Sequence of chain 1.A:
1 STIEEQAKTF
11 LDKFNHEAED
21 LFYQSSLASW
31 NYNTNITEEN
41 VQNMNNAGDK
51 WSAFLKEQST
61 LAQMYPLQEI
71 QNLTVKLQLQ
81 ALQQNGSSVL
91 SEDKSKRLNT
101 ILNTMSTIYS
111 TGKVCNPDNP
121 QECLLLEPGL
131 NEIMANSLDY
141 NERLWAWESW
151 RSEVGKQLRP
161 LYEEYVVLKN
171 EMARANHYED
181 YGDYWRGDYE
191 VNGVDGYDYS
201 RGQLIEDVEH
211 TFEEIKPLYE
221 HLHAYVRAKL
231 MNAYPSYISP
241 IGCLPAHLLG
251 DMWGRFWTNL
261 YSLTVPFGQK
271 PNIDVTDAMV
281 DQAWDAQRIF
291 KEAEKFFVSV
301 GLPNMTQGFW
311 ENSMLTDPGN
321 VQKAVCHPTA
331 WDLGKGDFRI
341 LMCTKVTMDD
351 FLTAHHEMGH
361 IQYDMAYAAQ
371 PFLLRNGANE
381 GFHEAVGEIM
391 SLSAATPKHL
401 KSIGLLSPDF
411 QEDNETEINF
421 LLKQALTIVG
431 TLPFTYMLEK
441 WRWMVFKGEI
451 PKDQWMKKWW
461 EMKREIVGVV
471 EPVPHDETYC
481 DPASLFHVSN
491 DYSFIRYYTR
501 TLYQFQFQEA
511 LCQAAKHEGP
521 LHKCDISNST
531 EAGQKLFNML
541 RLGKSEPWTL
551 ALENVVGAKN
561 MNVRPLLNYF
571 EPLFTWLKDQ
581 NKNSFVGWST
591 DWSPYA

This small molecule binds to this protein.
Small molecule (SMILES): CC(=O)N[C@@H]1[C@@H](O)[C@H](O)[C@@H](CO)O[C@H]1O

Binding-site contacts:
Ligand atom N2 contacts residue GLN63 of chain 1.A at 3.5 Å (h-bond).
Ligand atom O7 contacts residue SER88 of chain 1.A at 4.5 Å.
Ligand atom C4 contacts residue ASN85 of chain 1.A at 4.2 Å.
Ligand atom O3 contacts residue GLN63 of chain 1.A at 2.7 Å (h-bond).
Ligand atom O5 contacts residue GLN63 of chain 1.A at 4.0 Å.
Ligand atom O7 contacts residue ASN85 of chain 1.A at 3.1 Å (h-bond).
Ligand atom C7 contacts residue GLN63 of chain 1.A at 3.3 Å.
Ligand atom C3 contacts residue ASN85 of chain 1.A at 3.8 Å.
Ligand atom O5 contacts residue ASN85 of chain 1.A at 2.3 Å (h-bond).
Ligand atom C2 contacts residue GLN63 of chain 1.A at 3.0 Å.
Ligand atom O7 contacts residue GLN63 of chain 1.A at 3.1 Å (h-bond).
Ligand atom C3 contacts residue GLN63 of chain 1.A at 3.5 Å.
Ligand atom C4 contacts residue GLN63 of chain 1.A at 4.0 Å.
Ligand atom C1 contacts residue GLN63 of chain 1.A at 3.8 Å.
Ligand atom C2 contacts residue ASN85 of chain 1.A at 2.5 Å.
Ligand atom C7 contacts residue ASN85 of chain 1.A at 3.5 Å.
Ligand atom O5 contacts residue ASN176 of chain 1.A at 4.1 Å.
Ligand atom O6 contacts residue GLN83 of chain 1.A at 4.3 Å.
Ligand atom C8 contacts residue GLN63 of chain 1.A at 3.5 Å.
Ligand atom C1 contacts residue ASN85 of chain 1.A at 1.4 Å.
Ligand atom N2 contacts residue ASN85 of chain 1.A at 3.0 Å (h-bond).
Ligand atom C5 contacts residue ASN85 of chain 1.A at 3.6 Å.